Sequence of chain 1.B:
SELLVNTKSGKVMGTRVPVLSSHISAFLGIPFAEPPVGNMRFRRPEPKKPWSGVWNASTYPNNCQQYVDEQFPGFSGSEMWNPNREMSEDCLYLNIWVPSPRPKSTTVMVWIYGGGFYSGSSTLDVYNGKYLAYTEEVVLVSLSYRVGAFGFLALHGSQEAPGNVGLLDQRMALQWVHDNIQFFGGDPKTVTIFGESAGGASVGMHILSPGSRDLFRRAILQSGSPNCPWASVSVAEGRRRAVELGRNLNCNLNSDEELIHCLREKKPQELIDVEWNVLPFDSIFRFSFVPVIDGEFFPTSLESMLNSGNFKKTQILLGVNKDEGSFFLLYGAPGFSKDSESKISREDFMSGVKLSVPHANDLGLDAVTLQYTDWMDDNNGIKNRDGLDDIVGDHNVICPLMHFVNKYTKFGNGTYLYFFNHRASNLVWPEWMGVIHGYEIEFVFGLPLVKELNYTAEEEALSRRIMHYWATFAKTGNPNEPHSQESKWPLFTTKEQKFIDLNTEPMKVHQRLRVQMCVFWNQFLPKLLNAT

Binding-site contacts:
Ligand atom C1 contacts residue ASN59 of chain 1.B at 1.4 Å.
Ligand atom C4 contacts residue ASN59 of chain 1.B at 4.3 Å.
Ligand atom C5 contacts residue ASN59 of chain 1.B at 3.7 Å.
Ligand atom O5 contacts residue SER61 of chain 1.B at 3.5 Å (h-bond).
Ligand atom C1 contacts residue SER61 of chain 1.B at 3.3 Å.
Ligand atom C5 contacts residue THR62 of chain 1.B at 4.5 Å.
Ligand atom C2 contacts residue ASN59 of chain 1.B at 2.5 Å.
Ligand atom C3 contacts residue ASN59 of chain 1.B at 3.8 Å.
Ligand atom C8 contacts residue ASN59 of chain 1.B at 4.5 Å.
Ligand atom N2 contacts residue ASN59 of chain 1.B at 2.9 Å (h-bond).
Ligand atom O5 contacts residue ASN59 of chain 1.B at 2.5 Å (h-bond).
Ligand atom C5 contacts residue SER61 of chain 1.B at 3.7 Å.
Ligand atom C6 contacts residue THR62 of chain 1.B at 3.8 Å.
Ligand atom O7 contacts residue ASN59 of chain 1.B at 3.4 Å (h-bond).
Ligand atom O5 contacts residue THR62 of chain 1.B at 4.4 Å.
Ligand atom C7 contacts residue ASN59 of chain 1.B at 3.3 Å.

The small molecule below binds the protein below.
Small molecule (SMILES): CC(=O)N[C@@H]1[C@@H](O)[C@H](O)[C@@H](CO)O[C@H]1O